Sequence of chain 1.D:
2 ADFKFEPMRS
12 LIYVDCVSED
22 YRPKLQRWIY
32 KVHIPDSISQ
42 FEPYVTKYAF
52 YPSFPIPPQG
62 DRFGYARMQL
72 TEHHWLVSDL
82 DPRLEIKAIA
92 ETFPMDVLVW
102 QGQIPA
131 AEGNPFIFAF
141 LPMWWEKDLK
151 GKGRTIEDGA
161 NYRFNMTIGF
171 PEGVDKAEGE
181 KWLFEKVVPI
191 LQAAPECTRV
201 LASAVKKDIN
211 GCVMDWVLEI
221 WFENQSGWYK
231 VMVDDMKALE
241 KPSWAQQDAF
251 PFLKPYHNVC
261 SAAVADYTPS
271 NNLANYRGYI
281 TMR

This protein binds this small molecule.
Small molecule (SMILES): O=C1C[C@@H](c2ccc(O)cc2)Oc2cc(O)cc(O)c21

Binding-site contacts:
Ligand atom O3 contacts residue ASP80 of chain 1.D at 2.8 Å (salt-bridge).
Ligand atom O5 contacts residue THR72 of chain 1.D at 2.8 Å (h-bond).
Ligand atom C6 contacts residue HIS34 of chain 1.D at 3.5 Å.
Ligand atom C7 contacts residue HIS74 of chain 1.D at 4.0 Å.
Ligand atom O2 contacts residue HIS74 of chain 1.D at 3.7 Å.
Ligand atom C6 contacts residue X8W1 of chain 1.T at 3.4 Å.
Ligand atom O2 contacts residue TYR49 of chain 1.D at 3.7 Å.
Ligand atom C8 contacts residue ILE13 of chain 1.D at 3.7 Å (hydrophobic).
Ligand atom C7 contacts residue HIS34 of chain 1.D at 3.3 Å.
Ligand atom O4 contacts residue PHE136 of chain 1.D at 3.9 Å.
Ligand atom C6 contacts residue PHE136 of chain 1.D at 3.9 Å (hydrophobic).
Ligand atom C9 contacts residue ILE13 of chain 1.D at 3.9 Å (hydrophobic).
Ligand atom C2 contacts residue GLN102 of chain 1.D at 3.3 Å.
Ligand atom C3 contacts residue GLN102 of chain 1.D at 3.4 Å.
Ligand atom C12 contacts residue ASP80 of chain 1.D at 3.1 Å.
Ligand atom C1 contacts residue PHE136 of chain 1.D at 3.6 Å (hydrophobic).
Ligand atom O4 contacts residue VAL98 of chain 1.D at 3.7 Å.
Ligand atom C4 contacts residue THR72 of chain 1.D at 4.0 Å.
Ligand atom C13 contacts residue X8W1 of chain 1.T at 4.0 Å.
Ligand atom O2 contacts residue THR72 of chain 1.D at 3.4 Å.
Ligand atom O3 contacts residue LYS88 of chain 1.D at 3.4 Å (salt-bridge).
Ligand atom C7 contacts residue ILE13 of chain 1.D at 3.8 Å (hydrophobic).
Ligand atom O4 contacts residue X8W1 of chain 1.T at 3.7 Å.
Ligand atom C2 contacts residue PHE136 of chain 1.D at 3.9 Å (hydrophobic).
Ligand atom C10 contacts residue X8W1 of chain 1.T at 3.7 Å.
Ligand atom O4 contacts residue GLN102 of chain 1.D at 2.3 Å (h-bond).
Ligand atom O1 contacts residue HIS34 of chain 1.D at 3.7 Å.
Ligand atom C8 contacts residue HIS34 of chain 1.D at 3.8 Å.
Ligand atom C13 contacts residue ASP80 of chain 1.D at 3.3 Å.
Ligand atom C14 contacts residue X8W1 of chain 1.T at 3.5 Å.
Ligand atom O1 contacts residue X8W1 of chain 1.T at 2.9 Å (h-bond).
Ligand atom C11 contacts residue PHE138 of chain 1.D at 4.0 Å (hydrophobic).
Ligand atom C1 contacts residue X8W1 of chain 1.T at 3.1 Å.
Ligand atom C15 contacts residue X8W1 of chain 1.T at 3.2 Å.
Ligand atom C5 contacts residue HIS34 of chain 1.D at 3.4 Å.
Ligand atom O5 contacts residue GLN70 of chain 1.D at 4.0 Å.
Ligand atom C12 contacts residue TRP76 of chain 1.D at 4.0 Å (hydrophobic).
Ligand atom C8 contacts residue HIS74 of chain 1.D at 3.6 Å.
Ligand atom O2 contacts residue HIS34 of chain 1.D at 3.5 Å (h-bond).
Ligand atom C14 contacts residue GLU92 of chain 1.D at 3.9 Å.